The protein below binds the small molecule below.
Small molecule (SMILES): CC(C)(C)n1nc(Cc2cccc3ccccc23)c2c(N)ncnc21

Binding-site contacts:
Ligand atom C2 contacts residue THR100 of chain 1.A at 3.8 Å.
Ligand atom C4 contacts residue ILE216 of chain 1.A at 3.8 Å (hydrophobic).
Ligand atom CAU contacts residue PHE54 of chain 1.A at 4.0 Å (hydrophobic).
Ligand atom CAM contacts residue ILE216 of chain 1.A at 4.0 Å (hydrophobic).
Ligand atom C4 contacts residue PHE54 of chain 1.A at 3.5 Å (hydrophobic).
Ligand atom CAC contacts residue ASP217 of chain 1.A at 4.2 Å.
Ligand atom C6 contacts residue ILE102 of chain 1.A at 3.7 Å (hydrophobic).
Ligand atom CAA contacts residue LYS56 of chain 1.A at 4.2 Å.
Ligand atom CAT contacts residue PHE54 of chain 1.A at 4.1 Å (hydrophobic).
Ligand atom CAS contacts residue ILE216 of chain 1.A at 3.5 Å (hydrophobic).
Ligand atom NAP contacts residue ILE216 of chain 1.A at 3.3 Å.
Ligand atom CAK contacts residue PHE54 of chain 1.A at 4.2 Å (hydrophobic).
Ligand atom NAX contacts residue ILE216 of chain 1.A at 3.5 Å.
Ligand atom CAG contacts residue GLY104 of chain 1.A at 4.1 Å.
Ligand atom CAC contacts residue ILE216 of chain 1.A at 3.8 Å (hydrophobic).
Ligand atom CAI contacts residue ARG43 of chain 1.A at 4.2 Å.
Ligand atom C2 contacts residue PHE54 of chain 1.A at 3.6 Å (hydrophobic).
Ligand atom NAD contacts residue ILE206 of chain 1.A at 4.1 Å.
Ligand atom CAS contacts residue PHE54 of chain 1.A at 4.2 Å (hydrophobic).
Ligand atom C2 contacts residue ALA101 of chain 1.A at 3.8 Å (hydrophobic).
Ligand atom CAI contacts residue ASP32 of chain 1.A at 4.2 Å.
Ligand atom CAF contacts residue ASP32 of chain 1.A at 3.8 Å.
Ligand atom CAY contacts residue ILE216 of chain 1.A at 4.2 Å (hydrophobic).
Ligand atom C5 contacts residue PHE54 of chain 1.A at 3.6 Å (hydrophobic).
Ligand atom C6 contacts residue ILE216 of chain 1.A at 4.0 Å (hydrophobic).
Ligand atom CAE contacts residue ASP32 of chain 1.A at 3.5 Å.
Ligand atom N3 contacts residue ILE216 of chain 1.A at 3.8 Å.
Ligand atom N1 contacts residue PHE54 of chain 1.A at 3.7 Å.
Ligand atom N3 contacts residue PHE54 of chain 1.A at 3.4 Å.
Ligand atom NAD contacts residue ILE102 of chain 1.A at 2.8 Å (h-bond).
Ligand atom C6 contacts residue PHE54 of chain 1.A at 3.6 Å (hydrophobic).
Ligand atom C2 contacts residue PRO83 of chain 1.A at 3.8 Å (hydrophobic).
Ligand atom C2 contacts residue ILE102 of chain 1.A at 3.4 Å (hydrophobic).
Ligand atom C5 contacts residue ILE216 of chain 1.A at 3.8 Å (hydrophobic).
Ligand atom C2 contacts residue ILE216 of chain 1.A at 3.9 Å (hydrophobic).
Ligand atom CAA contacts residue PHE54 of chain 1.A at 3.7 Å (hydrophobic).
Ligand atom N1 contacts residue ALA101 of chain 1.A at 3.6 Å.
Ligand atom N1 contacts residue ILE216 of chain 1.A at 4.0 Å.
Ligand atom NAX contacts residue PHE54 of chain 1.A at 4.1 Å.
Ligand atom N1 contacts residue ILE102 of chain 1.A at 2.7 Å (h-bond).

Sequence of chain 1.A:
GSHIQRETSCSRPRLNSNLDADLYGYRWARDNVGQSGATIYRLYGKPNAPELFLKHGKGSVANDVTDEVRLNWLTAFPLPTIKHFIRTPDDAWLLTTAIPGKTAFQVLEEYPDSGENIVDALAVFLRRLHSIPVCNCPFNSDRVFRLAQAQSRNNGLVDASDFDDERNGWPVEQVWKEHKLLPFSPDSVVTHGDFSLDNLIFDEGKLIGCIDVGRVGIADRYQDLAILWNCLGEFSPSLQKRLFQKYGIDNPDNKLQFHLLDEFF